This small molecule binds to this protein.
Small molecule (SMILES): O=C(O)c1ncccc1CP(=O)(O)O

Binding-site contacts:
Ligand atom C5 contacts residue SER388 of chain 1.E at 4.0 Å.
Ligand atom C2 contacts residue SER388 of chain 1.E at 4.0 Å.
Ligand atom OC2 contacts residue MET402 of chain 1.E at 4.1 Å.
Ligand atom C3 contacts residue TYR163 of chain 1.E at 3.8 Å (hydrophobic).
Ligand atom C contacts residue ARG423 of chain 1.E at 3.5 Å.
Ligand atom C6 contacts residue TYR163 of chain 1.E at 4.0 Å (hydrophobic).
Ligand atom C4 contacts residue PRO387 of chain 1.E at 4.1 Å (hydrophobic).
Ligand atom C contacts residue PRO387 of chain 1.E at 4.1 Å (hydrophobic).
Ligand atom C6 contacts residue LYS261 of chain 1.E at 3.6 Å.
Ligand atom OC2 contacts residue PRO387 of chain 1.E at 3.6 Å.
Ligand atom C5 contacts residue TYR163 of chain 1.E at 3.6 Å (hydrophobic).
Ligand atom P1 contacts residue TYR111 of chain 1.G at 3.9 Å.
Ligand atom O2 contacts residue GLU107 of chain 1.G at 3.5 Å (salt-bridge).
Ligand atom C2 contacts residue ARG423 of chain 1.E at 3.9 Å.
Ligand atom C4 contacts residue TYR108 of chain 1.G at 3.8 Å (hydrophobic).
Ligand atom C4 contacts residue TYR163 of chain 1.E at 3.4 Å (hydrophobic).
Ligand atom OC2 contacts residue ASP397 of chain 1.E at 3.3 Å (salt-bridge).
Ligand atom C4 contacts residue SER388 of chain 1.E at 4.1 Å.
Ligand atom O1 contacts residue GLU107 of chain 1.G at 2.8 Å (salt-bridge).
Ligand atom N1 contacts residue ARG423 of chain 1.E at 3.2 Å (salt-bridge).
Ligand atom C3 contacts residue PRO387 of chain 1.E at 3.4 Å (hydrophobic).
Ligand atom C2 contacts residue PRO387 of chain 1.E at 3.8 Å (hydrophobic).
Ligand atom OC2 contacts residue SER403 of chain 1.E at 3.3 Å (h-bond).
Ligand atom N1 contacts residue SER388 of chain 1.E at 3.9 Å.
Ligand atom O2 contacts residue MET402 of chain 1.E at 3.3 Å (h-bond).
Ligand atom CA contacts residue GLU107 of chain 1.G at 3.4 Å.
Ligand atom O2 contacts residue SER403 of chain 1.E at 3.2 Å.
Ligand atom C contacts residue SER403 of chain 1.E at 3.4 Å.
Ligand atom C3 contacts residue SER388 of chain 1.E at 4.2 Å.
Ligand atom P1 contacts residue GLU107 of chain 1.G at 3.4 Å.
Ligand atom OC1 contacts residue SER403 of chain 1.E at 2.8 Å (h-bond).
Ligand atom OC2 contacts residue ARG423 of chain 1.E at 4.0 Å.
Ligand atom C6 contacts residue SER388 of chain 1.E at 3.9 Å.
Ligand atom C5 contacts residue TYR108 of chain 1.G at 3.9 Å (hydrophobic).
Ligand atom O3 contacts residue TYR163 of chain 1.E at 3.3 Å (h-bond).
Ligand atom OC1 contacts residue ARG423 of chain 1.E at 3.2 Å (salt-bridge).
Ligand atom O3 contacts residue TYR111 of chain 1.G at 3.9 Å.
Ligand atom O1 contacts residue TYR111 of chain 1.G at 2.9 Å (h-bond).
Ligand atom CA contacts residue PRO387 of chain 1.E at 3.3 Å (hydrophobic).
Ligand atom C5 contacts residue LYS261 of chain 1.E at 3.7 Å.

Sequence of chain 1.E:
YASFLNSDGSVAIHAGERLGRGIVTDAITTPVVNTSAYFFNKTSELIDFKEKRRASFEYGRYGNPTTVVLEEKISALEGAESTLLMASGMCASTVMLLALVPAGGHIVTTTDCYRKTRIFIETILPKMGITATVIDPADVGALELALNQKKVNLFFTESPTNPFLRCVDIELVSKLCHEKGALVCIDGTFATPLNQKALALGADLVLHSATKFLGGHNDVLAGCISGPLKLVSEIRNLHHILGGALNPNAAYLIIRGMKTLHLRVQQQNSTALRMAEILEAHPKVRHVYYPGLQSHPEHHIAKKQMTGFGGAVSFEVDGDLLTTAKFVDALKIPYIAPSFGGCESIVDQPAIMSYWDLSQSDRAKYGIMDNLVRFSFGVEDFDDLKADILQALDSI

Sequence of chain 1.G:
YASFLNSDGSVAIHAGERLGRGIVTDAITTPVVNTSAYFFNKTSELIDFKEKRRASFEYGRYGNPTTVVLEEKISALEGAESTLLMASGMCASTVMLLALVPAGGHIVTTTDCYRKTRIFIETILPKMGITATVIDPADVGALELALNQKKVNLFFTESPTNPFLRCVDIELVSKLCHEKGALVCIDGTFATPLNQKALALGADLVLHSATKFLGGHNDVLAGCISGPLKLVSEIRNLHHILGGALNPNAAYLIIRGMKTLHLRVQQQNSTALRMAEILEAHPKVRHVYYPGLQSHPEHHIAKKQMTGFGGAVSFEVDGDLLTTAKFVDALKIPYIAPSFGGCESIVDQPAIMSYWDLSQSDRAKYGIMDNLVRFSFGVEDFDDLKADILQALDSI